This small molecule binds to this protein.
Small molecule (SMILES): CC(=O)N[C@H]1[C@H](O[C@H]2[C@H](O)[C@@H](NC(C)=O)CO[C@@H]2CO)O[C@H](CO)[C@@H](O[C@@H]2O[C@H](CO)[C@@H](O)[C@H](O[C@H]3O[C@H](CO)[C@@H](O)[C@H](O[C@@H]4O[C@H](CO)[C@@H](O)[C@H](O)[C@@H]4O)[C@@H]3O)[C@@H]2O)[C@@H]1O

Sequence of chain 2.B:
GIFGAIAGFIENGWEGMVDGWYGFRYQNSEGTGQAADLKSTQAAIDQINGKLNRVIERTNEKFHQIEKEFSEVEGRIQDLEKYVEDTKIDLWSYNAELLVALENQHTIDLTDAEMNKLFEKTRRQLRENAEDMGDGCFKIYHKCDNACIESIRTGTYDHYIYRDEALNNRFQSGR

Binding-site contacts:
Ligand atom C6 contacts residue ASN49 of chain 2.B at 4.5 Å.
Ligand atom C8 contacts residue ASP290 of chain 2.A at 4.1 Å.
Ligand atom O7 contacts residue ASN37 of chain 2.A at 3.6 Å.
Ligand atom C1 contacts residue ASN37 of chain 2.A at 1.4 Å.
Ligand atom C8 contacts residue NAG1 of chain 2.H at 3.7 Å.
Ligand atom C6 contacts residue ASN37 of chain 2.A at 3.9 Å.
Ligand atom O5 contacts residue ASN37 of chain 2.A at 2.4 Å (h-bond).
Ligand atom O6 contacts residue ASN49 of chain 2.B at 4.5 Å.
Ligand atom C6 contacts residue THR317 of chain 2.A at 4.0 Å.
Ligand atom C7 contacts residue NAG1 of chain 2.H at 4.5 Å.
Ligand atom O5 contacts residue THR317 of chain 2.A at 4.3 Å.
Ligand atom C6 contacts residue THR39 of chain 2.A at 4.0 Å.
Ligand atom O6 contacts residue THR317 of chain 2.A at 3.5 Å (h-bond).
Ligand atom N2 contacts residue NAG1 of chain 2.H at 3.8 Å.
Ligand atom C7 contacts residue ASN37 of chain 2.A at 3.6 Å.
Ligand atom C2 contacts residue ASN37 of chain 2.A at 2.6 Å.
Ligand atom C4 contacts residue ASN37 of chain 2.A at 4.1 Å.
Ligand atom C1 contacts residue THR317 of chain 2.A at 4.0 Å.
Ligand atom O5 contacts residue NAG1 of chain 2.H at 4.4 Å.
Ligand atom C6 contacts residue ALA38 of chain 2.A at 4.1 Å (hydrophobic).
Ligand atom C3 contacts residue ASN37 of chain 2.A at 3.9 Å.
Ligand atom C5 contacts residue ASN37 of chain 2.A at 3.6 Å.
Ligand atom N2 contacts residue ASN37 of chain 2.A at 3.1 Å (h-bond).
Ligand atom O6 contacts residue ASN37 of chain 2.A at 3.8 Å.
Ligand atom O5 contacts residue ALA38 of chain 2.A at 4.0 Å.

Sequence of chain 2.A:
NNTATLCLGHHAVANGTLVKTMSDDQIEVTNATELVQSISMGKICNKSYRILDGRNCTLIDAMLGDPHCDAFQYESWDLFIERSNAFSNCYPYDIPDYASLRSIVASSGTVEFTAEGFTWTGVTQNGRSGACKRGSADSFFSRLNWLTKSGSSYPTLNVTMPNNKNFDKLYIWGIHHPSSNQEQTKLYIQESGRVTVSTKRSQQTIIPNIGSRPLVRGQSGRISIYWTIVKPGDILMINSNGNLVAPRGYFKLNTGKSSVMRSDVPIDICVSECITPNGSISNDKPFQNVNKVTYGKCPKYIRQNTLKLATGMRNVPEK